Sequence of chain 1.A:
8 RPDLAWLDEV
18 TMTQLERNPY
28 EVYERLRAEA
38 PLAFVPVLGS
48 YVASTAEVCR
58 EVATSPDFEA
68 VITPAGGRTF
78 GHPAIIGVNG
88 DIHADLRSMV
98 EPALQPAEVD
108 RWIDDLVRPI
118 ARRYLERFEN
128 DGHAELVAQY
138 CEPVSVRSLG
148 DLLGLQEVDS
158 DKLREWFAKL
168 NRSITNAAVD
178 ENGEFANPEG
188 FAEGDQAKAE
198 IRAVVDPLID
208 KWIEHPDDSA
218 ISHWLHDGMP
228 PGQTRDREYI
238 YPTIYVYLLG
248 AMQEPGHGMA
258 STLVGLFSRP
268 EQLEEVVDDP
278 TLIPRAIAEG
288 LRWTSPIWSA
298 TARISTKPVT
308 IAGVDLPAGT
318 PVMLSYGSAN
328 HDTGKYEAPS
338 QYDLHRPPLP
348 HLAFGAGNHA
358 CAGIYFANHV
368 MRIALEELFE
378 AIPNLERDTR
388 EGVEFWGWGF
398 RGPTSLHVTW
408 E

This protein binds this small molecule.
Small molecule (SMILES): COc1ccccc1O

Binding-site contacts:
Ligand atom OAG contacts residue GLY247 of chain 1.A at 3.3 Å.
Ligand atom CAE contacts residue PHE77 of chain 1.A at 4.3 Å (hydrophobic).
Ligand atom CAF contacts residue ILE294 of chain 1.A at 3.5 Å (hydrophobic).
Ligand atom CAD contacts residue THR298 of chain 1.A at 3.6 Å.
Ligand atom CAC contacts residue ILE294 of chain 1.A at 4.5 Å (hydrophobic).
Ligand atom CAH contacts residue GLY247 of chain 1.A at 4.0 Å.
Ligand atom OAG contacts residue VAL243 of chain 1.A at 3.1 Å (h-bond).
Ligand atom CAF contacts residue ILE83 of chain 1.A at 4.4 Å (hydrophobic).
Ligand atom CAA contacts residue ALA248 of chain 1.A at 3.6 Å (hydrophobic).
Ligand atom CAI contacts residue GLY247 of chain 1.A at 3.9 Å.
Ligand atom OAB contacts residue PHE77 of chain 1.A at 4.0 Å.
Ligand atom CAF contacts residue HEM1 of chain 1.B at 3.7 Å.
Ligand atom CAA contacts residue GLY247 of chain 1.A at 4.0 Å.
Ligand atom OAG contacts residue ALA248 of chain 1.A at 3.6 Å (h-bond).
Ligand atom CAH contacts residue VAL243 of chain 1.A at 3.8 Å (hydrophobic).
Ligand atom CAC contacts residue PHE397 of chain 1.A at 4.1 Å (hydrophobic).
Ligand atom CAD contacts residue ILE83 of chain 1.A at 4.1 Å (hydrophobic).
Ligand atom CAC contacts residue ILE83 of chain 1.A at 4.0 Å (hydrophobic).
Ligand atom CAH contacts residue PHE397 of chain 1.A at 4.3 Å (hydrophobic).
Ligand atom CAC contacts residue THR298 of chain 1.A at 3.7 Å.
Ligand atom CAE contacts residue PHE397 of chain 1.A at 3.8 Å (hydrophobic).
Ligand atom CAA contacts residue HEM1 of chain 1.B at 3.2 Å.
Ligand atom CAI contacts residue ILE294 of chain 1.A at 4.2 Å (hydrophobic).
Ligand atom OAB contacts residue LEU246 of chain 1.A at 3.5 Å.
Ligand atom CAD contacts residue HEM1 of chain 1.B at 4.2 Å.
Ligand atom CAE contacts residue ILE171 of chain 1.A at 4.1 Å (hydrophobic).
Ligand atom OAB contacts residue VAL243 of chain 1.A at 2.7 Å (h-bond).
Ligand atom CAE contacts residue ILE83 of chain 1.A at 4.0 Å (hydrophobic).
Ligand atom CAD contacts residue ILE294 of chain 1.A at 3.6 Å (hydrophobic).
Ligand atom OAB contacts residue GLY247 of chain 1.A at 3.1 Å (h-bond).
Ligand atom CAC contacts residue ALA297 of chain 1.A at 4.1 Å (hydrophobic).
Ligand atom CAA contacts residue VAL243 of chain 1.A at 3.9 Å (hydrophobic).
Ligand atom CAI contacts residue VAL243 of chain 1.A at 3.7 Å (hydrophobic).